Binding-site contacts:
Ligand atom C4 contacts residue GLU51 of chain 1.C at 3.4 Å.
Ligand atom C1 contacts residue GLN56 of chain 1.C at 4.2 Å.
Ligand atom C4 contacts residue GLN56 of chain 1.C at 4.2 Å.
Ligand atom C5 contacts residue TRP88 of chain 1.C at 3.6 Å (hydrophobic).
Ligand atom O4 contacts residue GLN56 of chain 1.C at 3.4 Å.
Ligand atom O4 contacts residue GLN56 of chain 1.C at 3.5 Å.
Ligand atom C6 contacts residue GLN61 of chain 1.C at 4.0 Å.
Ligand atom O3 contacts residue TRP88 of chain 1.C at 3.4 Å.
Ligand atom O6 contacts residue GLN56 of chain 1.C at 3.1 Å (h-bond).
Ligand atom O3 contacts residue ASN90 of chain 1.C at 2.8 Å (h-bond).
Ligand atom O2 contacts residue ASN90 of chain 1.C at 2.8 Å (h-bond).
Ligand atom O4 contacts residue GLU51 of chain 1.C at 2.8 Å (salt-bridge).
Ligand atom C2 contacts residue GLN56 of chain 1.C at 4.5 Å.
Ligand atom C4 contacts residue LYS91 of chain 1.C at 3.7 Å.
Ligand atom O3 contacts residue GLU51 of chain 1.C at 3.9 Å.
Ligand atom C5 contacts residue GLN56 of chain 1.C at 4.1 Å.
Ligand atom C3 contacts residue GLN56 of chain 1.C at 3.3 Å.
Ligand atom O3 contacts residue LYS91 of chain 1.C at 3.0 Å (salt-bridge).
Ligand atom O4 contacts residue LYS91 of chain 1.C at 2.7 Å (salt-bridge).
Ligand atom O2 contacts residue GLN56 of chain 1.C at 4.3 Å.
Ligand atom O6 contacts residue GLN61 of chain 1.C at 3.0 Å (h-bond).
Ligand atom C3 contacts residue TRP88 of chain 1.C at 3.5 Å (hydrophobic).
Ligand atom O2 contacts residue LYS91 of chain 1.C at 4.1 Å.
Ligand atom C3 contacts residue LYS91 of chain 1.C at 3.6 Å.
Ligand atom C3 contacts residue GLU51 of chain 1.C at 4.2 Å.
Ligand atom O6 contacts residue HIS57 of chain 1.C at 3.7 Å.
Ligand atom O5 contacts residue GLN56 of chain 1.C at 3.4 Å (h-bond).
Ligand atom C3 contacts residue ASN90 of chain 1.C at 3.7 Å.
Ligand atom C4 contacts residue GLN56 of chain 1.C at 4.4 Å.
Ligand atom C2 contacts residue ASN90 of chain 1.C at 4.0 Å.
Ligand atom O3 contacts residue GLN56 of chain 1.C at 3.4 Å (h-bond).
Ligand atom O6 contacts residue TRP88 of chain 1.C at 3.8 Å.
Ligand atom C2 contacts residue LYS91 of chain 1.C at 3.6 Å.
Ligand atom C6 contacts residue GLN56 of chain 1.C at 3.6 Å.
Ligand atom C5 contacts residue GLN56 of chain 1.C at 4.4 Å.
Ligand atom C6 contacts residue TRP88 of chain 1.C at 3.6 Å (hydrophobic).
Ligand atom C4 contacts residue TRP88 of chain 1.C at 3.5 Å (hydrophobic).
Ligand atom C6 contacts residue HIS57 of chain 1.C at 3.6 Å.

This small molecule binds to this protein.
Small molecule (SMILES): OC[C@H]1O[C@@H](O[C@H]2[C@H](O)[C@@H](O)[C@H](O)O[C@@H]2CO)[C@H](O)[C@@H](O)[C@H]1O

Sequence of chain 1.C:
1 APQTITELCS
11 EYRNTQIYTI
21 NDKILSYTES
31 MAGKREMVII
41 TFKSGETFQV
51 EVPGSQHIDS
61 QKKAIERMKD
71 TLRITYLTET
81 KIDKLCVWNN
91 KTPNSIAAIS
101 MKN